A protein and the small-molecule ligand that binds it are described below.
Small molecule (SMILES): C=CCN(Cc1ccccc1C(=O)NCc1ccco1)Cc1ccc2c(c1C(=O)O)OC[C@H](CCC(=O)O)O2

Sequence of chain 1.B:
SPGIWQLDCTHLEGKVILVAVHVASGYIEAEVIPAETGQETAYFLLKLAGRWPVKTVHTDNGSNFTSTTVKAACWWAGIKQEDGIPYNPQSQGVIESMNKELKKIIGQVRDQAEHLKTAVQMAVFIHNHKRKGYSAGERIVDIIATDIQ

Binding-site contacts:
Ligand atom C21 contacts residue GLU67 of chain 1.A at 3.4 Å.
Ligand atom O38 contacts residue HIS142 of chain 1.B at 3.2 Å (h-bond).
Ligand atom O39 contacts residue TYR70 of chain 1.A at 3.3 Å.
Ligand atom O32 contacts residue GLU141 of chain 1.B at 3.2 Å (salt-bridge).
Ligand atom O33 contacts residue GLN66 of chain 1.A at 3.5 Å.
Ligand atom O36 contacts residue GLU67 of chain 1.A at 3.8 Å.
Ligand atom C22 contacts residue THR145 of chain 1.B at 3.1 Å.
Ligand atom C26 contacts residue GLN139 of chain 1.B at 3.6 Å.
Ligand atom C14 contacts residue GLN66 of chain 1.A at 3.7 Å.
Ligand atom N30 contacts residue GLN139 of chain 1.B at 2.7 Å (h-bond).
Ligand atom C4 contacts residue ALA140 of chain 1.B at 3.8 Å (hydrophobic).
Ligand atom C19 contacts residue GLN139 of chain 1.B at 3.6 Å.
Ligand atom C1 contacts residue GLN139 of chain 1.B at 3.5 Å.
Ligand atom C28 contacts residue GLU67 of chain 1.A at 3.3 Å.
Ligand atom C20 contacts residue GLU141 of chain 1.B at 3.4 Å.
Ligand atom C20 contacts residue THR145 of chain 1.B at 3.6 Å.
Ligand atom O38 contacts residue THR145 of chain 1.B at 2.8 Å (h-bond).
Ligand atom O33 contacts residue GLU67 of chain 1.A at 3.1 Å.
Ligand atom C2 contacts residue GLU141 of chain 1.B at 3.7 Å.
Ligand atom O32 contacts residue HIS142 of chain 1.B at 2.9 Å (h-bond).
Ligand atom O32 contacts residue ALA140 of chain 1.B at 3.5 Å.
Ligand atom C1 contacts residue ASP138 of chain 1.B at 3.7 Å.
Ligand atom C15 contacts residue THR145 of chain 1.B at 3.1 Å.
Ligand atom O37 contacts residue MET149 of chain 1.B at 3.5 Å.
Ligand atom O35 contacts residue GLU141 of chain 1.B at 2.8 Å (salt-bridge).
Ligand atom C10 contacts residue GLN139 of chain 1.B at 3.5 Å.
Ligand atom C8 contacts residue ALA99 of chain 1.A at 3.8 Å (hydrophobic).
Ligand atom C4 contacts residue GLN139 of chain 1.B at 3.0 Å.
Ligand atom O35 contacts residue ALA140 of chain 1.B at 3.8 Å.
Ligand atom C7 contacts residue GLN66 of chain 1.A at 3.7 Å.
Ligand atom O39 contacts residue GLN66 of chain 1.A at 3.6 Å.
Ligand atom C9 contacts residue ALA100 of chain 1.A at 3.7 Å (hydrophobic).
Ligand atom C15 contacts residue GLN66 of chain 1.A at 3.8 Å.
Ligand atom C11 contacts residue THR145 of chain 1.B at 3.5 Å.
Ligand atom C1 contacts residue ALA140 of chain 1.B at 3.6 Å (hydrophobic).
Ligand atom C28 contacts residue TYR70 of chain 1.A at 3.8 Å (hydrophobic).
Ligand atom C27 contacts residue GLN66 of chain 1.A at 3.8 Å.
Ligand atom O32 contacts residue THR145 of chain 1.B at 2.7 Å (h-bond).
Ligand atom C3 contacts residue ALA100 of chain 1.A at 3.7 Å (hydrophobic).
Ligand atom C17 contacts residue THR96 of chain 1.A at 3.4 Å.

Sequence of chain 1.A:
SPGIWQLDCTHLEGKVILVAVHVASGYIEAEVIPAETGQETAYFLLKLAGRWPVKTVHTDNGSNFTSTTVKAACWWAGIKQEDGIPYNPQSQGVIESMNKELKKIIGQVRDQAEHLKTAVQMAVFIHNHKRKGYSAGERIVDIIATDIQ